Sequence of chain 1.A:
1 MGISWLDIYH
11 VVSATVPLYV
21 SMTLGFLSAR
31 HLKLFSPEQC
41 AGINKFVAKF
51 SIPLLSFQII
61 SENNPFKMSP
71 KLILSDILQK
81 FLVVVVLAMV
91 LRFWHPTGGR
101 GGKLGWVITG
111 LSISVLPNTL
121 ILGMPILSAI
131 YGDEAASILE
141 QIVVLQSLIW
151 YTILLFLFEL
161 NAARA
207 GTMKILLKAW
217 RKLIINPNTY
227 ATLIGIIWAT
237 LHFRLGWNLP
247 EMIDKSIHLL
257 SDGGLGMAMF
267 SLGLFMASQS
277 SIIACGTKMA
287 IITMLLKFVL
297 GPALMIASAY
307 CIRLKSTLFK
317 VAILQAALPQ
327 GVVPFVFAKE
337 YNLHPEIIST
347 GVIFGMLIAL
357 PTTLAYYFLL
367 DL

A small-molecule ligand and the protein it binds are described below.
Small molecule (SMILES): O=C(O)c1ccccc1C(=O)Nc1cccc2ccccc12

Binding-site contacts:
Ligand atom C03 contacts residue VAL328 of chain 1.A at 3.9 Å (hydrophobic).
Ligand atom C20 contacts residue GLY327 of chain 1.A at 3.9 Å.
Ligand atom N11 contacts residue VAL329 of chain 1.A at 3.9 Å.
Ligand atom C09 contacts residue VAL329 of chain 1.A at 3.5 Å (hydrophobic).
Ligand atom C17 contacts residue GLN146 of chain 1.A at 3.4 Å.
Ligand atom C03 contacts residue ILE121 of chain 1.A at 3.8 Å (hydrophobic).
Ligand atom C07 contacts residue ALA48 of chain 1.A at 3.6 Å (hydrophobic).
Ligand atom C02 contacts residue VAL328 of chain 1.A at 4.0 Å (hydrophobic).
Ligand atom C15 contacts residue LEU120 of chain 1.A at 3.2 Å (hydrophobic).
Ligand atom C18 contacts residue PRO117 of chain 1.A at 3.9 Å (hydrophobic).
Ligand atom C02 contacts residue ILE121 of chain 1.A at 3.6 Å (hydrophobic).
Ligand atom O22 contacts residue GLY327 of chain 1.A at 3.4 Å.
Ligand atom C17 contacts residue THR119 of chain 1.A at 3.2 Å.
Ligand atom O21 contacts residue ASN118 of chain 1.A at 2.6 Å (h-bond).
Ligand atom O13 contacts residue ASN224 of chain 1.A at 3.0 Å (h-bond).
Ligand atom O22 contacts residue PRO330 of chain 1.A at 3.8 Å.
Ligand atom C16 contacts residue LEU120 of chain 1.A at 3.6 Å (hydrophobic).
Ligand atom C18 contacts residue THR119 of chain 1.A at 3.6 Å.
Ligand atom C20 contacts residue VAL328 of chain 1.A at 3.5 Å (hydrophobic).
Ligand atom O21 contacts residue VAL328 of chain 1.A at 3.3 Å (h-bond).
Ligand atom C15 contacts residue SER147 of chain 1.A at 3.6 Å.
Ligand atom C14 contacts residue TYR151 of chain 1.A at 3.9 Å (hydrophobic).
Ligand atom O22 contacts residue VAL328 of chain 1.A at 2.9 Å (h-bond).
Ligand atom C08 contacts residue ALA48 of chain 1.A at 3.8 Å (hydrophobic).
Ligand atom O22 contacts residue VAL329 of chain 1.A at 3.1 Å (h-bond).
Ligand atom C19 contacts residue TYR151 of chain 1.A at 3.4 Å (hydrophobic).
Ligand atom C01 contacts residue ALA264 of chain 1.A at 3.6 Å (hydrophobic).
Ligand atom C20 contacts residue TYR151 of chain 1.A at 3.3 Å (hydrophobic).
Ligand atom C04 contacts residue VAL328 of chain 1.A at 3.9 Å (hydrophobic).
Ligand atom C12 contacts residue VAL329 of chain 1.A at 3.4 Å (hydrophobic).
Ligand atom O22 contacts residue TYR151 of chain 1.A at 2.6 Å (h-bond).
Ligand atom O13 contacts residue VAL329 of chain 1.A at 3.1 Å.
Ligand atom O21 contacts residue GLY327 of chain 1.A at 3.8 Å.
Ligand atom O13 contacts residue ILE52 of chain 1.A at 3.6 Å.
Ligand atom C16 contacts residue SER147 of chain 1.A at 3.1 Å.
Ligand atom C05 contacts residue ILE52 of chain 1.A at 3.9 Å (hydrophobic).
Ligand atom C15 contacts residue ASN224 of chain 1.A at 3.9 Å.
Ligand atom C20 contacts residue ASN118 of chain 1.A at 3.7 Å.
Ligand atom C18 contacts residue TYR151 of chain 1.A at 3.3 Å (hydrophobic).
Ligand atom C18 contacts residue GLN146 of chain 1.A at 3.6 Å.